Binding-site contacts:
Ligand atom O7 contacts residue GLY339 of chain 1.B at 4.5 Å.
Ligand atom C7 contacts residue ASN343 of chain 1.B at 3.8 Å.
Ligand atom C5 contacts residue ASN343 of chain 1.B at 3.7 Å.
Ligand atom C8 contacts residue PHE338 of chain 1.B at 3.7 Å (hydrophobic).
Ligand atom C8 contacts residue GLY339 of chain 1.B at 4.5 Å.
Ligand atom O7 contacts residue ASN343 of chain 1.B at 4.3 Å.
Ligand atom C8 contacts residue PHE342 of chain 1.B at 3.7 Å (hydrophobic).
Ligand atom C1 contacts residue ASN343 of chain 1.B at 1.4 Å.
Ligand atom C2 contacts residue ASN343 of chain 1.B at 2.5 Å.
Ligand atom N2 contacts residue ASN343 of chain 1.B at 2.9 Å (h-bond).
Ligand atom C4 contacts residue ASN343 of chain 1.B at 4.2 Å.
Ligand atom O5 contacts residue ASN343 of chain 1.B at 2.4 Å (h-bond).
Ligand atom C3 contacts residue ASN343 of chain 1.B at 3.8 Å.
Ligand atom C8 contacts residue LEU368 of chain 1.B at 4.1 Å (hydrophobic).

Sequence of chain 1.B:
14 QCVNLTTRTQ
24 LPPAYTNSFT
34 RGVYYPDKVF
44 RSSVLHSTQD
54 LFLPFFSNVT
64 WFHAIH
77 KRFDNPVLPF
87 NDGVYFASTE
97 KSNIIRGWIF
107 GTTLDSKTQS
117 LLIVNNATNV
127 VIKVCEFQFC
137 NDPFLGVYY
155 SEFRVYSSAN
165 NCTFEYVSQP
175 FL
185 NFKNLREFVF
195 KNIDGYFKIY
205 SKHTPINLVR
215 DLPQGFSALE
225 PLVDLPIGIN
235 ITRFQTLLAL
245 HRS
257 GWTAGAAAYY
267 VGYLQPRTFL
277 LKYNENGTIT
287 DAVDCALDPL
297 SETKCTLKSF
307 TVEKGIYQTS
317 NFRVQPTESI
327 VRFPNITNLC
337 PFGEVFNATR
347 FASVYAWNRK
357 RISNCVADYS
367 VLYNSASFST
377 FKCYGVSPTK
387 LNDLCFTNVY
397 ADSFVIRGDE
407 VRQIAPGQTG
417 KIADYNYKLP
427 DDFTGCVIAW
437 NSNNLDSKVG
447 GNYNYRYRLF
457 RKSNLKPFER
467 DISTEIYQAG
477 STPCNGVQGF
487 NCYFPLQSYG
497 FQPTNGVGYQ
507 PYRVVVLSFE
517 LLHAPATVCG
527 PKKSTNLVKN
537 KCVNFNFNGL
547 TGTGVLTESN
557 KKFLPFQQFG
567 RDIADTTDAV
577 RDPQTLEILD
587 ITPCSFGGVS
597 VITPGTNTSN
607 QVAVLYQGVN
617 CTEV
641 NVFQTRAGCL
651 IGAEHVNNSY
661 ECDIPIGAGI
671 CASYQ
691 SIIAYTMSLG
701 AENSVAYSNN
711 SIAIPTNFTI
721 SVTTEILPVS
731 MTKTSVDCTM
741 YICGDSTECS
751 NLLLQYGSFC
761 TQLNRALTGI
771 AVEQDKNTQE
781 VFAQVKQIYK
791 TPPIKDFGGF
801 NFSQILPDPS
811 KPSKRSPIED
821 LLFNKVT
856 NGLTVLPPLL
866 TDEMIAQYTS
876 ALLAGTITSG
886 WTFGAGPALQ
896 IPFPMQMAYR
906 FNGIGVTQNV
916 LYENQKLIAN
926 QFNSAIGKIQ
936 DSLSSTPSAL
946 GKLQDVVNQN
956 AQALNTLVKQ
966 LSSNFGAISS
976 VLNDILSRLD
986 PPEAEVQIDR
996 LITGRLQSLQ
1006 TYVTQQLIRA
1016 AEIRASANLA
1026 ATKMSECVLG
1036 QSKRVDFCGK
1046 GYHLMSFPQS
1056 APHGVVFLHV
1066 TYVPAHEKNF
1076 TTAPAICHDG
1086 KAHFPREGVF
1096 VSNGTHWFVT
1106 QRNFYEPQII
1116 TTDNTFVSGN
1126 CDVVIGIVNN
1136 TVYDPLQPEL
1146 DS

This small molecule binds to this protein.
Small molecule (SMILES): CC(=O)N[C@@H]1[C@@H](O)[C@H](O)[C@@H](CO)O[C@H]1O